The small molecule below binds the protein below.
Small molecule (SMILES): CCCOc1ccc(C[C@@H](Cc2ccccc2)C(=O)O)cc1CNC(=O)c1ccc(C23CC4CC(CC(C4)C2)C3)cc1

Binding-site contacts:
Ligand atom O2 contacts residue HIS133 of chain 1.A at 3.1 Å.
Ligand atom C22 contacts residue CYS95 of chain 1.A at 3.7 Å (hydrophobic).
Ligand atom C27 contacts residue LEU65 of chain 1.A at 3.5 Å (hydrophobic).
Ligand atom C53 contacts residue LEU263 of chain 1.A at 3.5 Å (hydrophobic).
Ligand atom C15 contacts residue ARG98 of chain 1.A at 3.3 Å.
Ligand atom C51 contacts residue LEU279 of chain 1.A at 3.4 Å (hydrophobic).
Ligand atom C5 contacts residue SER99 of chain 1.A at 3.4 Å.
Ligand atom C25 contacts residue ARG90 of chain 1.A at 3.6 Å.
Ligand atom C51 contacts residue GLN96 of chain 1.A at 3.7 Å.
Ligand atom C1 contacts residue SER99 of chain 1.A at 3.6 Å.
Ligand atom C14 contacts residue LEU163 of chain 1.A at 3.6 Å (hydrophobic).
Ligand atom C14 contacts residue ILE91 of chain 1.A at 3.5 Å (hydrophobic).
Ligand atom O1 contacts residue TYR137 of chain 1.A at 2.6 Å (h-bond).
Ligand atom C52 contacts residue LEU279 of chain 1.A at 3.7 Å (hydrophobic).
Ligand atom C51 contacts residue SER99 of chain 1.A at 3.6 Å.
Ligand atom C12 contacts residue CYS95 of chain 1.A at 3.5 Å (hydrophobic).
Ligand atom O1 contacts residue HIS133 of chain 1.A at 3.1 Å (h-bond).
Ligand atom C54 contacts residue PHE92 of chain 1.A at 3.2 Å (hydrophobic).
Ligand atom C55 contacts residue HIS259 of chain 1.A at 3.3 Å.
Ligand atom O99 contacts residue ARG98 of chain 1.A at 3.5 Å.
Ligand atom C52 contacts residue GLN96 of chain 1.A at 3.5 Å.
Ligand atom C17 contacts residue ILE151 of chain 1.A at 3.8 Å (hydrophobic).
Ligand atom C28 contacts residue ARG90 of chain 1.A at 3.6 Å.
Ligand atom C3 contacts residue CYS95 of chain 1.A at 3.4 Å (hydrophobic).
Ligand atom C54 contacts residue HIS259 of chain 1.A at 3.3 Å.
Ligand atom C2 contacts residue SER99 of chain 1.A at 3.7 Å.
Ligand atom C53 contacts residue PHE92 of chain 1.A at 3.6 Å (hydrophobic).
Ligand atom C54 contacts residue LEU263 of chain 1.A at 3.6 Å (hydrophobic).
Ligand atom C10 contacts residue MET174 of chain 1.A at 3.3 Å (hydrophobic).
Ligand atom C1 contacts residue TYR137 of chain 1.A at 3.2 Å (hydrophobic).
Ligand atom C14 contacts residue MET158 of chain 1.A at 3.5 Å (hydrophobic).
Ligand atom C1 contacts residue HIS133 of chain 1.A at 3.7 Å.
Ligand atom C2 contacts residue TYR137 of chain 1.A at 3.5 Å (hydrophobic).
Ligand atom C14 contacts residue CYS95 of chain 1.A at 3.6 Å (hydrophobic).
Ligand atom C9 contacts residue CYS95 of chain 1.A at 3.7 Å (hydrophobic).
Ligand atom N99 contacts residue ARG98 of chain 1.A at 3.7 Å.
Ligand atom O2 contacts residue TYR283 of chain 1.A at 2.9 Å (h-bond).
Ligand atom C25 contacts residue GLY94 of chain 1.A at 3.7 Å.
Ligand atom O2 contacts residue SER99 of chain 1.A at 3.2 Å (h-bond).
Ligand atom C3 contacts residue SER99 of chain 1.A at 3.2 Å.

Sequence of chain 1.A:
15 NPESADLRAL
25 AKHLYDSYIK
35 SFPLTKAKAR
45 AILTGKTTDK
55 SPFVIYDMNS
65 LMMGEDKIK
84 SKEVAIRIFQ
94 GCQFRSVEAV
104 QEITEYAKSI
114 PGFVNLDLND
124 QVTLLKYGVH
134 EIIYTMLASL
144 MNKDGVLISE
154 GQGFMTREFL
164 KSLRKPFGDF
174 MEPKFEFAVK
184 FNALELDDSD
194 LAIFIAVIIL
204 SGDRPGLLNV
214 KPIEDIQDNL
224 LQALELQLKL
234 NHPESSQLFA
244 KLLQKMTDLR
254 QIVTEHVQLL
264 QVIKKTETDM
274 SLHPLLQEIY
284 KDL